Binding-site contacts:
Ligand atom C contacts residue HIS194 of chain 3.A at 3.7 Å.
Ligand atom C5 contacts residue ASN196 of chain 3.A at 4.0 Å.
Ligand atom C3 contacts residue ALA197 of chain 3.A at 4.2 Å (hydrophobic).
Ligand atom C2 contacts residue ASN196 of chain 3.A at 4.0 Å.
Ligand atom C4 contacts residue ALA197 of chain 3.A at 3.7 Å (hydrophobic).
Ligand atom O3 contacts residue ASN196 of chain 3.A at 3.6 Å.
Ligand atom C1 contacts residue HIS194 of chain 3.A at 4.3 Å.
Ligand atom C6 contacts residue ALA274 of chain 3.A at 3.8 Å (hydrophobic).
Ligand atom O4 contacts residue ASN196 of chain 3.A at 3.9 Å.
Ligand atom C2 contacts residue ASP276 of chain 3.A at 4.3 Å.
Ligand atom O4 contacts residue ALA197 of chain 3.A at 3.7 Å.
Ligand atom C1 contacts residue ALA274 of chain 3.A at 4.0 Å (hydrophobic).
Ligand atom C1 contacts residue ASN196 of chain 3.A at 4.1 Å.
Ligand atom C2 contacts residue HIS194 of chain 3.A at 4.0 Å.
Ligand atom C4 contacts residue ASN196 of chain 3.A at 3.6 Å.
Ligand atom C contacts residue ASP276 of chain 3.A at 3.4 Å.
Ligand atom C1 contacts residue ASP276 of chain 3.A at 4.3 Å.
Ligand atom O3 contacts residue CYS195 of chain 3.A at 4.1 Å.
Ligand atom C contacts residue ALA274 of chain 3.A at 3.3 Å (hydrophobic).
Ligand atom C6 contacts residue THR273 of chain 3.A at 4.3 Å.
Ligand atom C contacts residue ILE275 of chain 3.A at 4.0 Å (hydrophobic).
Ligand atom C3 contacts residue ASN196 of chain 3.A at 3.7 Å.
Ligand atom C6 contacts residue ALA197 of chain 3.A at 4.2 Å (hydrophobic).
Ligand atom C6 contacts residue ASN196 of chain 3.A at 4.3 Å.
Ligand atom C5 contacts residue ALA197 of chain 3.A at 3.7 Å (hydrophobic).

A protein and the small-molecule ligand that binds it are described below.
Small molecule (SMILES): Cc1ccc(O)c(O)c1

Sequence of chain 3.A:
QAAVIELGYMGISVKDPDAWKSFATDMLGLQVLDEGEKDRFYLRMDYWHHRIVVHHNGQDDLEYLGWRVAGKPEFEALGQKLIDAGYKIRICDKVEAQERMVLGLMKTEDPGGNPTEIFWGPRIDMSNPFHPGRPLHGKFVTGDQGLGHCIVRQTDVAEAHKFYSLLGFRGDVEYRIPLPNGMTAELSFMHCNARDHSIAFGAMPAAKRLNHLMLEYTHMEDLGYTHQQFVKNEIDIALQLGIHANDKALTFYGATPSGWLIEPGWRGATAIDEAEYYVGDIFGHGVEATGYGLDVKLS